The small molecule below binds the protein below.
Small molecule (SMILES): O=C(O)CCCCc1ccc(-c2cccc(O)c2)s1

Binding-site contacts:
Ligand atom C2 contacts residue TRP21 of chain 1.A at 3.7 Å (hydrophobic).
Ligand atom O contacts residue TRP80 of chain 1.A at 4.3 Å.
Ligand atom C3 contacts residue TYR49 of chain 1.A at 4.1 Å (hydrophobic).
Ligand atom S contacts residue TRP21 of chain 1.A at 3.8 Å.
Ligand atom C14 contacts residue PRO219 of chain 1.A at 3.9 Å (hydrophobic).
Ligand atom C11 contacts residue PRO219 of chain 1.A at 3.7 Å (hydrophobic).
Ligand atom C1 contacts residue TRP21 of chain 1.A at 3.6 Å (hydrophobic).
Ligand atom C7 contacts residue TRP220 of chain 1.A at 3.8 Å (hydrophobic).
Ligand atom O1 contacts residue TYR49 of chain 1.A at 2.7 Å (h-bond).
Ligand atom C6 contacts residue TRP220 of chain 1.A at 4.5 Å (hydrophobic).
Ligand atom C8 contacts residue TRP220 of chain 1.A at 4.1 Å (hydrophobic).
Ligand atom C4 contacts residue VAL48 of chain 1.A at 4.2 Å (hydrophobic).
Ligand atom C12 contacts residue PRO219 of chain 1.A at 3.6 Å (hydrophobic).
Ligand atom C3 contacts residue TRP21 of chain 1.A at 3.9 Å (hydrophobic).
Ligand atom O contacts residue HIS111 of chain 1.A at 3.2 Å (h-bond).
Ligand atom C13 contacts residue PRO219 of chain 1.A at 3.6 Å (hydrophobic).
Ligand atom O contacts residue NAP1 of chain 1.B at 3.5 Å (h-bond).
Ligand atom C9 contacts residue PRO219 of chain 1.A at 3.8 Å (hydrophobic).
Ligand atom O1 contacts residue NAP1 of chain 1.B at 3.1 Å.
Ligand atom C4 contacts residue TRP80 of chain 1.A at 4.5 Å (hydrophobic).
Ligand atom C1 contacts residue TYR49 of chain 1.A at 4.0 Å (hydrophobic).
Ligand atom C10 contacts residue PRO219 of chain 1.A at 3.7 Å (hydrophobic).
Ligand atom C contacts residue HIS111 of chain 1.A at 3.3 Å.
Ligand atom O2 contacts residue PRO219 of chain 1.A at 4.3 Å.
Ligand atom O contacts residue TRP112 of chain 1.A at 2.9 Å (h-bond).
Ligand atom C4 contacts residue PHE123 of chain 1.A at 4.3 Å (hydrophobic).
Ligand atom C1 contacts residue NAP1 of chain 1.B at 3.9 Å.
Ligand atom C contacts residue NAP1 of chain 1.B at 3.5 Å.
Ligand atom C5 contacts residue PHE123 of chain 1.A at 4.4 Å (hydrophobic).
Ligand atom O1 contacts residue HIS111 of chain 1.A at 2.7 Å (h-bond).
Ligand atom C3 contacts residue VAL48 of chain 1.A at 4.0 Å (hydrophobic).
Ligand atom C contacts residue TYR49 of chain 1.A at 3.9 Å (hydrophobic).
Ligand atom C1 contacts residue CYS299 of chain 1.A at 4.4 Å (hydrophobic).
Ligand atom C9 contacts residue TRP220 of chain 1.A at 4.3 Å (hydrophobic).
Ligand atom C contacts residue TRP112 of chain 1.A at 4.1 Å (hydrophobic).
Ligand atom C14 contacts residue TRP220 of chain 1.A at 4.1 Å (hydrophobic).
Ligand atom C6 contacts residue PHE123 of chain 1.A at 4.0 Å (hydrophobic).

Sequence of chain 1.A:
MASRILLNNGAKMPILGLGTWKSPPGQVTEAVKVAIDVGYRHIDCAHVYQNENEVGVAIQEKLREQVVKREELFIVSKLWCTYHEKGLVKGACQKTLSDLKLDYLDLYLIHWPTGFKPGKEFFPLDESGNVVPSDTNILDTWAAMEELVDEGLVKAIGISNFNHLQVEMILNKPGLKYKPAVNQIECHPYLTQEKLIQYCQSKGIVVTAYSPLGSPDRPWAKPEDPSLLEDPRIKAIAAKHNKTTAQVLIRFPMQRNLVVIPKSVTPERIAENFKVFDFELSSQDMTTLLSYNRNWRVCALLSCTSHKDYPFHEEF